Sequence of chain 24.B:
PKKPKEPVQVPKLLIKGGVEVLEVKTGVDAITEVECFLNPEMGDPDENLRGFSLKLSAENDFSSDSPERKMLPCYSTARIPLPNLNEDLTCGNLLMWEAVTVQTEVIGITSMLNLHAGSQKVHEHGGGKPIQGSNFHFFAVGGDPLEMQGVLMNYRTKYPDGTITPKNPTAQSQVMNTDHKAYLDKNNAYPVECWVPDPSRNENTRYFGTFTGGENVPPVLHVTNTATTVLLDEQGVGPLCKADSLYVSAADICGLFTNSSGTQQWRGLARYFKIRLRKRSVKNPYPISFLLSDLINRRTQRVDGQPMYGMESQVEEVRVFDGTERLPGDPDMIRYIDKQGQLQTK

Sequence of chain 24.A:
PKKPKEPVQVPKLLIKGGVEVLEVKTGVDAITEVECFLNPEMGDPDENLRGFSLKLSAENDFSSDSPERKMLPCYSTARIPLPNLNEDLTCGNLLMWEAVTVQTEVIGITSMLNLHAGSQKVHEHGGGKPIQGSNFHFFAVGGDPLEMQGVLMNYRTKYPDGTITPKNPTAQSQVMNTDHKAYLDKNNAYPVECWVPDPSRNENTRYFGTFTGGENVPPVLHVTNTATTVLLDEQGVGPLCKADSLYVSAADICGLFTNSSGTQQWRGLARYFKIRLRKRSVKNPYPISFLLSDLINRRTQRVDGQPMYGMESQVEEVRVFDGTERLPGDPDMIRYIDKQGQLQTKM

A small-molecule ligand and the protein it binds are described below.
Small molecule (SMILES): CC(=O)N[C@H]1[C@H]([C@H](O)[C@H](O)CO)O[C@@](O[C@H](CO)[C@@H](O)[C@@H]2O[C@@H](C(=O)O)C[C@H](O)[C@H]2NC(C)=O)(C(=O)O)C[C@@H]1O

Binding-site contacts:
Ligand atom O9 contacts residue GLN278 of chain 24.B at 4.0 Å.
Ligand atom C11 contacts residue THR276 of chain 24.B at 3.3 Å.
Ligand atom C10 contacts residue ASN272 of chain 24.B at 4.0 Å.
Ligand atom C1 contacts residue LYS68 of chain 24.B at 3.6 Å.
Ligand atom C9 contacts residue LYS68 of chain 24.B at 3.8 Å.
Ligand atom C5 contacts residue ASN272 of chain 24.B at 4.1 Å.
Ligand atom O1B contacts residue SER274 of chain 24.B at 4.1 Å.
Ligand atom C6 contacts residue ASN272 of chain 24.B at 3.6 Å.
Ligand atom O8 contacts residue ASN272 of chain 24.B at 3.5 Å (h-bond).
Ligand atom C4 contacts residue ASN272 of chain 24.B at 4.1 Å.
Ligand atom C11 contacts residue PHE65 of chain 24.B at 3.8 Å (hydrophobic).
Ligand atom C9 contacts residue GLN278 of chain 24.B at 3.2 Å.
Ligand atom O1B contacts residue THR276 of chain 24.B at 3.7 Å.
Ligand atom O9 contacts residue LYS68 of chain 24.B at 2.9 Å (salt-bridge).
Ligand atom O1A contacts residue SER274 of chain 24.B at 2.6 Å (h-bond).
Ligand atom C8 contacts residue GLN278 of chain 24.B at 3.6 Å.
Ligand atom C11 contacts residue ASN272 of chain 24.B at 3.6 Å.
Ligand atom O1B contacts residue LYS68 of chain 24.B at 3.9 Å.
Ligand atom O10 contacts residue LEU62 of chain 24.B at 4.0 Å.
Ligand atom C1 contacts residue ASN272 of chain 24.B at 3.8 Å.
Ligand atom C10 contacts residue GLN278 of chain 24.B at 4.0 Å.
Ligand atom O10 contacts residue PHE75 of chain 24.C at 3.0 Å.
Ligand atom N5 contacts residue ASN272 of chain 24.B at 3.2 Å (h-bond).
Ligand atom O1A contacts residue LYS68 of chain 24.B at 2.9 Å.
Ligand atom C9 contacts residue LEU67 of chain 24.B at 4.1 Å (hydrophobic).
Ligand atom O8 contacts residue GLN278 of chain 24.B at 3.5 Å (h-bond).
Ligand atom C11 contacts residue GLN278 of chain 24.B at 3.5 Å.
Ligand atom C11 contacts residue PHE270 of chain 24.B at 3.8 Å (hydrophobic).
Ligand atom C7 contacts residue GLN278 of chain 24.B at 3.8 Å.
Ligand atom C11 contacts residue PHE75 of chain 24.C at 2.3 Å (hydrophobic).
Ligand atom O1B contacts residue ASN272 of chain 24.B at 3.4 Å (h-bond).
Ligand atom O9 contacts residue LEU67 of chain 24.B at 3.3 Å.
Ligand atom N5 contacts residue GLN278 of chain 24.B at 3.9 Å.
Ligand atom C11 contacts residue LEU62 of chain 24.B at 4.1 Å (hydrophobic).
Ligand atom C11 contacts residue SER274 of chain 24.B at 4.0 Å.
Ligand atom C11 contacts residue HIS138 of chain 24.A at 3.5 Å.
Ligand atom O8 contacts residue LYS68 of chain 24.B at 3.4 Å.
Ligand atom C1 contacts residue SER274 of chain 24.B at 3.7 Å.
Ligand atom C10 contacts residue PHE75 of chain 24.C at 3.1 Å (hydrophobic).
Ligand atom O7 contacts residue LEU62 of chain 24.B at 3.8 Å.

Sequence of chain 24.C:
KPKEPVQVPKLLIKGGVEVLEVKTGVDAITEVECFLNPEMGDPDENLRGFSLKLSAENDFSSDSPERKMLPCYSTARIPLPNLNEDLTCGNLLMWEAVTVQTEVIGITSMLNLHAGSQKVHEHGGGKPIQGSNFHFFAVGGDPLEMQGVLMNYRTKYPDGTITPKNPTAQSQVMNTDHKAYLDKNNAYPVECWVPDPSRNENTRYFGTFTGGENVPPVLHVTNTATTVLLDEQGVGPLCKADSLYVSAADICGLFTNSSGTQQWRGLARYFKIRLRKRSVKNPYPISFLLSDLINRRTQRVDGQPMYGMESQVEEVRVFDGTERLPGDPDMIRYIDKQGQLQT